This protein binds this small molecule.
Small molecule (SMILES): Cc1cc(CCCCCOc2ccc(C3=N[C@@H](C)CO3)cc2)on1

Sequence of chain 38.A:
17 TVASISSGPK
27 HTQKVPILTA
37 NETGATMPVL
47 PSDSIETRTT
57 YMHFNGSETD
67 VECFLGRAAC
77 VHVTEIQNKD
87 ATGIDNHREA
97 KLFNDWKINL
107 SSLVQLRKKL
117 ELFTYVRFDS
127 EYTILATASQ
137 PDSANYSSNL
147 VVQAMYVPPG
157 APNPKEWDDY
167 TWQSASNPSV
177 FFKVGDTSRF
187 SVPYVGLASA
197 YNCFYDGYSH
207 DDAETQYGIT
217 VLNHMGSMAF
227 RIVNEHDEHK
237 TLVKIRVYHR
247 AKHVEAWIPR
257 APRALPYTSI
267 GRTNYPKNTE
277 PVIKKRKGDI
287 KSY

Sequence of chain 38.C:
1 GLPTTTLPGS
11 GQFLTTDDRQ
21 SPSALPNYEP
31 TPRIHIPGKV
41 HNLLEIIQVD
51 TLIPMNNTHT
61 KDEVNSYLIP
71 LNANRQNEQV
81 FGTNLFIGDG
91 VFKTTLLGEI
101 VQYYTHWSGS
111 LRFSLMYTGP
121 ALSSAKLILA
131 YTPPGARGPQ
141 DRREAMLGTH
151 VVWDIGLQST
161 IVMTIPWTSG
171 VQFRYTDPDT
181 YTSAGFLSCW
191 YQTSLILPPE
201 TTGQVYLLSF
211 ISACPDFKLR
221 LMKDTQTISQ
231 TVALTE

Sequence of chain 39.C:
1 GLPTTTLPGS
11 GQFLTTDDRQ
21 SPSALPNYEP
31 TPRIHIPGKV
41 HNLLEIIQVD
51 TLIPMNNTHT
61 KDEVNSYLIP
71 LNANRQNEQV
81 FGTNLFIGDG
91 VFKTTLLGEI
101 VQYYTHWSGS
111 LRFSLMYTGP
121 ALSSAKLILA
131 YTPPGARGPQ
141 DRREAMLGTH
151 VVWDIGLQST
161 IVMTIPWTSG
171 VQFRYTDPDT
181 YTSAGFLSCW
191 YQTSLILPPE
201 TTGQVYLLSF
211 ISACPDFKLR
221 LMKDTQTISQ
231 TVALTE

Binding-site contacts:
Ligand atom C3B contacts residue TYR152 of chain 38.A at 3.6 Å (hydrophobic).
Ligand atom C2A contacts residue TYR152 of chain 38.A at 3.8 Å (hydrophobic).
Ligand atom C4 contacts residue LEU106 of chain 38.A at 3.6 Å (hydrophobic).
Ligand atom C3 contacts residue ASN219 of chain 38.A at 3.9 Å.
Ligand atom C6B contacts residue MET224 of chain 38.A at 3.6 Å (hydrophobic).
Ligand atom C1B contacts residue TYR128 of chain 38.A at 3.7 Å (hydrophobic).
Ligand atom CM1 contacts residue VAL176 of chain 38.A at 3.4 Å (hydrophobic).
Ligand atom N2 contacts residue ASN219 of chain 38.A at 3.0 Å (h-bond).
Ligand atom O1A contacts residue PHE186 of chain 38.A at 3.2 Å.
Ligand atom C6B contacts residue ILE104 of chain 38.A at 3.6 Å (hydrophobic).
Ligand atom C6B contacts residue TYR128 of chain 38.A at 3.4 Å (hydrophobic).
Ligand atom C1C contacts residue LEU106 of chain 38.A at 3.6 Å (hydrophobic).
Ligand atom C4C contacts residue TYR197 of chain 38.A at 4.0 Å (hydrophobic).
Ligand atom C5A contacts residue VAL176 of chain 38.A at 3.8 Å (hydrophobic).
Ligand atom C3C contacts residue TYR128 of chain 38.A at 3.3 Å (hydrophobic).
Ligand atom C2A contacts residue PHE186 of chain 38.A at 3.6 Å (hydrophobic).
Ligand atom N3A contacts residue TYR152 of chain 38.A at 3.6 Å.
Ligand atom C4C contacts residue VAL191 of chain 38.A at 3.3 Å (hydrophobic).
Ligand atom C2C contacts residue TYR197 of chain 38.A at 3.8 Å (hydrophobic).
Ligand atom N3A contacts residue ALA24 of chain 38.C at 3.9 Å.
Ligand atom C2B contacts residue VAL188 of chain 38.A at 3.3 Å (hydrophobic).
Ligand atom C1B contacts residue ILE104 of chain 38.A at 4.0 Å (hydrophobic).
Ligand atom C5A contacts residue PHE186 of chain 38.A at 3.7 Å (hydrophobic).
Ligand atom O1 contacts residue ASN219 of chain 38.A at 3.9 Å.
Ligand atom C1B contacts residue VAL188 of chain 38.A at 3.7 Å (hydrophobic).
Ligand atom C4 contacts residue PHE124 of chain 38.A at 3.9 Å (hydrophobic).
Ligand atom C5 contacts residue LEU106 of chain 38.A at 3.8 Å (hydrophobic).
Ligand atom CM1 contacts residue LEU14 of chain 39.C at 3.3 Å (hydrophobic).
Ligand atom C5B contacts residue PHE186 of chain 38.A at 3.9 Å (hydrophobic).
Ligand atom O1B contacts residue TYR128 of chain 38.A at 3.4 Å (h-bond).
Ligand atom N3A contacts residue PRO174 of chain 38.A at 3.9 Å.
Ligand atom C4B contacts residue PHE186 of chain 38.A at 3.9 Å (hydrophobic).
Ligand atom CM1 contacts residue SER175 of chain 38.A at 3.9 Å.
Ligand atom C5B contacts residue MET224 of chain 38.A at 3.2 Å (hydrophobic).
Ligand atom C3B contacts residue VAL188 of chain 38.A at 3.5 Å (hydrophobic).
Ligand atom CM1 contacts residue PRO174 of chain 38.A at 3.8 Å (hydrophobic).
Ligand atom C4 contacts residue TYR197 of chain 38.A at 3.9 Å (hydrophobic).
Ligand atom C4A contacts residue PRO174 of chain 38.A at 3.4 Å (hydrophobic).
Ligand atom C4B contacts residue TYR152 of chain 38.A at 4.0 Å (hydrophobic).
Ligand atom C5C contacts residue VAL191 of chain 38.A at 3.7 Å (hydrophobic).